Sequence of chain 1.C:
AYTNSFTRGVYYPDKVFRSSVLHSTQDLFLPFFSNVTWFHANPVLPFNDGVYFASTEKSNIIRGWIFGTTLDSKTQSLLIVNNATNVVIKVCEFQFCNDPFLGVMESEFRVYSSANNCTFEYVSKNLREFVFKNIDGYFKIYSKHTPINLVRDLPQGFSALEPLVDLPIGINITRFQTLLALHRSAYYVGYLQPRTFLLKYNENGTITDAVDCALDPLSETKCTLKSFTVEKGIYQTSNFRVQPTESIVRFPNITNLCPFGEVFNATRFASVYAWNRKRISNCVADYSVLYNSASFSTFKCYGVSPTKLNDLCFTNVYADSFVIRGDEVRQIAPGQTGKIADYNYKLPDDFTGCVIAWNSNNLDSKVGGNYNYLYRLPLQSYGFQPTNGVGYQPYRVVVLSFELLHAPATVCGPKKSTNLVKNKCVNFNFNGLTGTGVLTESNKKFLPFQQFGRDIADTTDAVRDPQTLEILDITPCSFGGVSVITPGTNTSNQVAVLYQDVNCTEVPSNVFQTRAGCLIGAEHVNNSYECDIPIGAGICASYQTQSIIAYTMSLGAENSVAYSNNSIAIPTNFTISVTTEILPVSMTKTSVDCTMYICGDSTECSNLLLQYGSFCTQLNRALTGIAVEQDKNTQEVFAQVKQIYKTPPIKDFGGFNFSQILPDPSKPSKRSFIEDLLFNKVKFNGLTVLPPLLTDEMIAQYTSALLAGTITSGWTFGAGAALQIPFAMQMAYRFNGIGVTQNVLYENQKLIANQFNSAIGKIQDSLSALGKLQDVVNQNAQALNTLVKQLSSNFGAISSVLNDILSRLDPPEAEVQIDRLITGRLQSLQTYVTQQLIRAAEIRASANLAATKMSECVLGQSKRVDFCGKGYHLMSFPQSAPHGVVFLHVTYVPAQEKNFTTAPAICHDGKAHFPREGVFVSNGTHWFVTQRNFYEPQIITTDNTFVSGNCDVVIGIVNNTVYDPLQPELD

This protein binds this small molecule.
Small molecule (SMILES): CC(=O)N[C@H]1[C@H](O[C@H]2[C@H](O)[C@@H](NC(C)=O)CO[C@@H]2CO)O[C@H](CO)[C@@H](O)[C@@H]1O

Binding-site contacts:
Ligand atom C8 contacts residue ILE1130 of chain 1.B at 4.4 Å (hydrophobic).
Ligand atom C2 contacts residue ASP796 of chain 1.C at 4.5 Å.
Ligand atom C4 contacts residue ASN709 of chain 1.B at 4.3 Å.
Ligand atom O7 contacts residue ASN709 of chain 1.B at 3.9 Å.
Ligand atom C8 contacts residue ASN709 of chain 1.B at 4.5 Å.
Ligand atom C8 contacts residue GLY1131 of chain 1.B at 3.7 Å.
Ligand atom O7 contacts residue ILE1130 of chain 1.B at 4.2 Å.
Ligand atom C1 contacts residue ASP796 of chain 1.C at 3.8 Å.
Ligand atom C2 contacts residue ASN709 of chain 1.B at 2.5 Å.
Ligand atom C1 contacts residue ASN709 of chain 1.B at 1.4 Å.
Ligand atom N2 contacts residue ASN709 of chain 1.B at 2.8 Å (h-bond).
Ligand atom O5 contacts residue ASN709 of chain 1.B at 2.4 Å (h-bond).
Ligand atom O5 contacts residue ASP796 of chain 1.C at 3.5 Å (salt-bridge).
Ligand atom C7 contacts residue ASN709 of chain 1.B at 3.5 Å.
Ligand atom C3 contacts residue ASN709 of chain 1.B at 3.8 Å.
Ligand atom C5 contacts residue ASN709 of chain 1.B at 3.7 Å.

Sequence of chain 1.B:
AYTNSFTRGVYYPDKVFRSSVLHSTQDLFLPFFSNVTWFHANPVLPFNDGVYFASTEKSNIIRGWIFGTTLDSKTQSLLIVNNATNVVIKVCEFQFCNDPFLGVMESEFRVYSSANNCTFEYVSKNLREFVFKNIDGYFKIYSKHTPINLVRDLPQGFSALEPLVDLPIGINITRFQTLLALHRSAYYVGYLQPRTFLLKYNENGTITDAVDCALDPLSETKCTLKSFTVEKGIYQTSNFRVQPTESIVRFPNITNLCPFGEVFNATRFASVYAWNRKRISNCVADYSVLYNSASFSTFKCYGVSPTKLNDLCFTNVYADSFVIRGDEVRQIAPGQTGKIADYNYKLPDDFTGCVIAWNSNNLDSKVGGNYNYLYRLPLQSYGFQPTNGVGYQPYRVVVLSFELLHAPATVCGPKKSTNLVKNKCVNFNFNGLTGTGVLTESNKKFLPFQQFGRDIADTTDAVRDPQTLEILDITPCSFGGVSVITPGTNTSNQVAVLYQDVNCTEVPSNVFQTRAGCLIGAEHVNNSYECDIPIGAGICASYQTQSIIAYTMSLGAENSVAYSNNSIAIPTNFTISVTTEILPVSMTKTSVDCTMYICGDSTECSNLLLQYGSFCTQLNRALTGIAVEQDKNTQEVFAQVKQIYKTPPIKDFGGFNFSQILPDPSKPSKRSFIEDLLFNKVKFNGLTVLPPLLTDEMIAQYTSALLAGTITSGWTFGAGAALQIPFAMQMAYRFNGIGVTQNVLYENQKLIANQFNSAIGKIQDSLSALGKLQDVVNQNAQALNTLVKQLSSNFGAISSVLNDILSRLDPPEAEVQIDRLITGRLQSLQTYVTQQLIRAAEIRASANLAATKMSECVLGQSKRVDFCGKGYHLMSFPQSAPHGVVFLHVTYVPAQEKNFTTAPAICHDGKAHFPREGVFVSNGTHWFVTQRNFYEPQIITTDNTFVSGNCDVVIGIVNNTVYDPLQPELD